Binding-site contacts:
Ligand atom N2 contacts residue VAL195 of chain 1.A at 3.9 Å.
Ligand atom N3 contacts residue PHE200 of chain 1.A at 3.6 Å.
Ligand atom C5 contacts residue ASN243 of chain 1.A at 3.8 Å.
Ligand atom C7 contacts residue GLY118 of chain 1.A at 3.7 Å.
Ligand atom N2 contacts residue MET219 of chain 1.A at 3.8 Å.
Ligand atom C4 contacts residue PHE200 of chain 1.A at 3.5 Å (hydrophobic).
Ligand atom N1 contacts residue GLU201 of chain 1.A at 2.6 Å (salt-bridge).
Ligand atom C7 contacts residue ASN243 of chain 1.A at 3.2 Å.
Ligand atom C7 contacts residue ALA117 of chain 1.A at 3.6 Å (hydrophobic).
Ligand atom N3 contacts residue GLY218 of chain 1.A at 3.7 Å.
Ligand atom C4 contacts residue VAL217 of chain 1.A at 3.3 Å (hydrophobic).
Ligand atom N1 contacts residue PHE200 of chain 1.A at 3.2 Å.
Ligand atom C5 contacts residue PHE200 of chain 1.A at 3.4 Å (hydrophobic).
Ligand atom N3 contacts residue MET219 of chain 1.A at 3.8 Å.
Ligand atom C5 contacts residue GLY118 of chain 1.A at 3.7 Å.
Ligand atom O6 contacts residue PHE200 of chain 1.A at 4.0 Å.
Ligand atom C7 contacts residue THR242 of chain 1.A at 3.5 Å.
Ligand atom O6 contacts residue ASN243 of chain 1.A at 2.2 Å (h-bond).
Ligand atom C5 contacts residue VAL217 of chain 1.A at 4.0 Å (hydrophobic).
Ligand atom N1 contacts residue VAL217 of chain 1.A at 3.6 Å.
Ligand atom N2 contacts residue GLU201 of chain 1.A at 2.4 Å (salt-bridge).
Ligand atom O6 contacts residue ALA255 of chain 1.A at 3.8 Å.
Ligand atom C2 contacts residue VAL217 of chain 1.A at 3.4 Å (hydrophobic).
Ligand atom C8 contacts residue THR242 of chain 1.A at 3.7 Å.
Ligand atom C2 contacts residue GLU201 of chain 1.A at 2.9 Å.
Ligand atom N9 contacts residue GLY218 of chain 1.A at 4.0 Å.
Ligand atom C6 contacts residue PHE200 of chain 1.A at 3.4 Å (hydrophobic).
Ligand atom C8 contacts residue ALA117 of chain 1.A at 3.3 Å (hydrophobic).
Ligand atom C8 contacts residue ALA116 of chain 1.A at 3.5 Å (hydrophobic).
Ligand atom C6 contacts residue GLY118 of chain 1.A at 3.7 Å.
Ligand atom N9 contacts residue VAL217 of chain 1.A at 3.7 Å.
Ligand atom C2 contacts residue PHE200 of chain 1.A at 3.4 Å (hydrophobic).
Ligand atom C6 contacts residue ASN243 of chain 1.A at 3.3 Å.
Ligand atom N2 contacts residue PHE200 of chain 1.A at 3.9 Å.
Ligand atom O6 contacts residue GLY118 of chain 1.A at 3.7 Å.
Ligand atom N9 contacts residue ALA116 of chain 1.A at 3.5 Å (h-bond).
Ligand atom N2 contacts residue VAL217 of chain 1.A at 3.5 Å.
Ligand atom N9 contacts residue ALA117 of chain 1.A at 3.7 Å.
Ligand atom C6 contacts residue GLU201 of chain 1.A at 3.9 Å.
Ligand atom N3 contacts residue VAL217 of chain 1.A at 3.3 Å (h-bond).

The small molecule below binds the protein below.
Small molecule (SMILES): Nc1nc2c(c(=O)[nH]1)CC=N2

Sequence of chain 1.A:
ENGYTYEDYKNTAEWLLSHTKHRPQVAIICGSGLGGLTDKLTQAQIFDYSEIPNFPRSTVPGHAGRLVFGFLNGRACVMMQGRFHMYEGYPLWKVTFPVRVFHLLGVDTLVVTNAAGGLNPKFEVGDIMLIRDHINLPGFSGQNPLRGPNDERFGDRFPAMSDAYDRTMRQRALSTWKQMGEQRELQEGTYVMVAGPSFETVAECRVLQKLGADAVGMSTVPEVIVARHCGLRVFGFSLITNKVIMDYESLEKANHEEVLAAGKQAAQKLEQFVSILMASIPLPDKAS